This protein binds this small molecule.
Small molecule (SMILES): CC(=O)N[C@@H]1[C@@H](O)[C@H](O)[C@@H](CO)O[C@H]1O

Sequence of chain 1.B:
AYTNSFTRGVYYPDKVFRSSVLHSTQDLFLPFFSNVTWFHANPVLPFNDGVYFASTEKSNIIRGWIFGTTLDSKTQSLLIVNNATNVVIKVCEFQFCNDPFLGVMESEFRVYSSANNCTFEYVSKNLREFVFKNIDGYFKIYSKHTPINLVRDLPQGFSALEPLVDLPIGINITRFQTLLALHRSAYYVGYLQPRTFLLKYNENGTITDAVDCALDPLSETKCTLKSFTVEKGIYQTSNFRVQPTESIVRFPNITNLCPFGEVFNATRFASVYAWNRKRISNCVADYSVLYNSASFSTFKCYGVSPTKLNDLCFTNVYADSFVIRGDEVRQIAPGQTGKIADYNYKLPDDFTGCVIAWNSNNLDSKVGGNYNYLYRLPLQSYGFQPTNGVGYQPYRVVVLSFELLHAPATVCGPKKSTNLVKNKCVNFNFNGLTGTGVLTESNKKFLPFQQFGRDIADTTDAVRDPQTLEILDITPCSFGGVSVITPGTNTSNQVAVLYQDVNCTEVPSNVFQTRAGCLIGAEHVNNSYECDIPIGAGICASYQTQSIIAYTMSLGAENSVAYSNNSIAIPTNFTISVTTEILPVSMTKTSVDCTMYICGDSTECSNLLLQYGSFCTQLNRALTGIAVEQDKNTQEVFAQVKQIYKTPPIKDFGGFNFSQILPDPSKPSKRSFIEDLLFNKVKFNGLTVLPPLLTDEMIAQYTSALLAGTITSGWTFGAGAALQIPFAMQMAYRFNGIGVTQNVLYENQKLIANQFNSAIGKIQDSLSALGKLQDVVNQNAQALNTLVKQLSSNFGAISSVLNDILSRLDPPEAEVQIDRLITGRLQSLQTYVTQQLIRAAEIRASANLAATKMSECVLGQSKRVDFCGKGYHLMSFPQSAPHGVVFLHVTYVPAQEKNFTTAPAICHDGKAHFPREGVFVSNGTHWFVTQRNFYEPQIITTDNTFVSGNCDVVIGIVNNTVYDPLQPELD

Binding-site contacts:
Ligand atom C4 contacts residue ASN603 of chain 1.B at 4.2 Å.
Ligand atom C5 contacts residue ASN603 of chain 1.B at 3.7 Å.
Ligand atom C1 contacts residue ASN603 of chain 1.B at 1.4 Å.
Ligand atom O6 contacts residue ASN603 of chain 1.B at 3.8 Å.
Ligand atom O7 contacts residue THR604 of chain 1.B at 3.9 Å.
Ligand atom N2 contacts residue ASN603 of chain 1.B at 2.7 Å (h-bond).
Ligand atom C8 contacts residue ASN603 of chain 1.B at 4.5 Å.
Ligand atom C7 contacts residue ASN603 of chain 1.B at 3.5 Å.
Ligand atom C2 contacts residue ASN603 of chain 1.B at 2.4 Å.
Ligand atom O5 contacts residue ASN603 of chain 1.B at 2.4 Å (h-bond).
Ligand atom O7 contacts residue ASN603 of chain 1.B at 3.6 Å (h-bond).
Ligand atom C3 contacts residue ASN603 of chain 1.B at 3.7 Å.